This protein binds this small molecule.
Small molecule (SMILES): NC(=O)CC[C@H](N)C(=O)O

Binding-site contacts:
Ligand atom N contacts residue THR431 of chain 1.A at 4.4 Å.
Ligand atom OXT contacts residue THR431 of chain 1.A at 3.1 Å.
Ligand atom CA contacts residue ALA1 of chain 1.Q at 2.5 Å (hydrophobic).
Ligand atom OXT contacts residue ARG408 of chain 1.A at 4.3 Å.
Ligand atom N contacts residue TYR430 of chain 1.A at 4.3 Å.
Ligand atom OXT contacts residue MUB1 of chain 1.B at 3.5 Å.
Ligand atom O contacts residue ALA1 of chain 1.Q at 3.6 Å.
Ligand atom N contacts residue ALA1 of chain 1.Q at 1.3 Å.
Ligand atom C contacts residue MUB1 of chain 1.B at 3.6 Å.
Ligand atom C contacts residue THR431 of chain 1.A at 4.2 Å.
Ligand atom CG contacts residue ALA1 of chain 1.Q at 4.3 Å (hydrophobic).
Ligand atom C contacts residue ALA1 of chain 1.Q at 3.3 Å (hydrophobic).
Ligand atom N contacts residue MUB1 of chain 1.B at 4.1 Å.
Ligand atom O contacts residue MUB1 of chain 1.B at 3.5 Å.
Ligand atom CB contacts residue ALA1 of chain 1.Q at 3.6 Å (hydrophobic).
Ligand atom OXT contacts residue ALA1 of chain 1.Q at 3.8 Å.

Sequence of chain 1.A:
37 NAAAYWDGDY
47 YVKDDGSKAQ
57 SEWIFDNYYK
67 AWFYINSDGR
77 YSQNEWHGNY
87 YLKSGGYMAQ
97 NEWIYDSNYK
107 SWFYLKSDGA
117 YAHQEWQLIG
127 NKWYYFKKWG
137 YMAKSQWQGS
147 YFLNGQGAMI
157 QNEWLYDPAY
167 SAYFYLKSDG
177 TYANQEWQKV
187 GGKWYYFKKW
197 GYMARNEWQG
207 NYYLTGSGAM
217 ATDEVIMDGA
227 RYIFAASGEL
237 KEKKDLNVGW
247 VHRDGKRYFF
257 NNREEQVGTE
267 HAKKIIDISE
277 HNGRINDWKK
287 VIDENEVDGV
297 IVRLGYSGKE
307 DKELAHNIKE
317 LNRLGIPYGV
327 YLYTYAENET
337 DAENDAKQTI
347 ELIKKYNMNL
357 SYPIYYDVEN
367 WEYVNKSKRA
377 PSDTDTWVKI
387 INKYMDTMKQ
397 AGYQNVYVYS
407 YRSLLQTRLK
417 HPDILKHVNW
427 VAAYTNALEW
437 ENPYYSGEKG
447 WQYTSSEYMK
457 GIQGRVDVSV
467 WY